Binding-site contacts:
Ligand atom C12 contacts residue LEU165 of chain 1.A at 3.4 Å (hydrophobic).
Ligand atom C6 contacts residue ASP176 of chain 1.A at 3.8 Å.
Ligand atom N27 contacts residue ALA115 of chain 1.A at 2.9 Å (h-bond).
Ligand atom N26 contacts residue ASP176 of chain 1.A at 3.8 Å.
Ligand atom C18 contacts residue GOL1 of chain 1.L at 3.3 Å.
Ligand atom C21 contacts residue GOL1 of chain 1.L at 3.5 Å.
Ligand atom N31 contacts residue LYS64 of chain 1.A at 3.5 Å (salt-bridge).
Ligand atom C18 contacts residue ASP176 of chain 1.A at 3.6 Å.
Ligand atom C22 contacts residue ASP176 of chain 1.A at 3.4 Å.
Ligand atom C9 contacts residue VAL49 of chain 1.A at 3.7 Å (hydrophobic).
Ligand atom C21 contacts residue LYS64 of chain 1.A at 3.4 Å.
Ligand atom N31 contacts residue LEU112 of chain 1.A at 3.7 Å.
Ligand atom N31 contacts residue MET87 of chain 1.A at 3.8 Å.
Ligand atom N31 contacts residue GLU83 of chain 1.A at 2.9 Å (salt-bridge).
Ligand atom N25 contacts residue THR175 of chain 1.A at 2.9 Å (h-bond).
Ligand atom N31 contacts residue THR175 of chain 1.A at 3.1 Å (h-bond).
Ligand atom C17 contacts residue ASP176 of chain 1.A at 3.7 Å.
Ligand atom C2 contacts residue THR179 of chain 1.A at 3.6 Å.
Ligand atom N30 contacts residue ALA115 of chain 1.A at 3.1 Å (h-bond).
Ligand atom N31 contacts residue ASP176 of chain 1.A at 3.4 Å (salt-bridge).
Ligand atom N26 contacts residue LYS64 of chain 1.A at 3.0 Å (salt-bridge).
Ligand atom C10 contacts residue LEU165 of chain 1.A at 3.5 Å (hydrophobic).
Ligand atom C1 contacts residue TYR79 of chain 1.A at 3.7 Å (hydrophobic).
Ligand atom C17 contacts residue LYS64 of chain 1.A at 3.5 Å.
Ligand atom C2 contacts residue GLY178 of chain 1.A at 3.7 Å.
Ligand atom O33 contacts residue GOL1 of chain 1.L at 2.8 Å (h-bond).
Ligand atom N25 contacts residue LEU112 of chain 1.A at 3.7 Å.
Ligand atom C16 contacts residue LEU165 of chain 1.A at 3.8 Å (hydrophobic).
Ligand atom C15 contacts residue LYS64 of chain 1.A at 3.7 Å.
Ligand atom C21 contacts residue ASP176 of chain 1.A at 3.7 Å.
Ligand atom N27 contacts residue ALA62 of chain 1.A at 3.6 Å.
Ligand atom N32 contacts residue ASP176 of chain 1.A at 2.9 Å (salt-bridge).
Ligand atom N28 contacts residue ALA62 of chain 1.A at 3.3 Å.
Ligand atom N32 contacts residue GOL1 of chain 1.L at 3.4 Å (h-bond).
Ligand atom N27 contacts residue TYR114 of chain 1.A at 3.6 Å.
Ligand atom N27 contacts residue SER113 of chain 1.A at 3.4 Å (h-bond).
Ligand atom N28 contacts residue SER113 of chain 1.A at 2.9 Å (h-bond).
Ligand atom C13 contacts residue GOL1 of chain 1.L at 3.5 Å.
Ligand atom C17 contacts residue THR175 of chain 1.A at 3.2 Å.
Ligand atom N28 contacts residue LEU165 of chain 1.A at 3.7 Å.

This protein binds this small molecule.
Small molecule (SMILES): C[C@@H]1CC[C@H](C(=O)Nc2ccccc2)CN1c1cc(-c2ccc3c(N)[nH]nc3c2)nc(N)n1

Sequence of chain 1.A:
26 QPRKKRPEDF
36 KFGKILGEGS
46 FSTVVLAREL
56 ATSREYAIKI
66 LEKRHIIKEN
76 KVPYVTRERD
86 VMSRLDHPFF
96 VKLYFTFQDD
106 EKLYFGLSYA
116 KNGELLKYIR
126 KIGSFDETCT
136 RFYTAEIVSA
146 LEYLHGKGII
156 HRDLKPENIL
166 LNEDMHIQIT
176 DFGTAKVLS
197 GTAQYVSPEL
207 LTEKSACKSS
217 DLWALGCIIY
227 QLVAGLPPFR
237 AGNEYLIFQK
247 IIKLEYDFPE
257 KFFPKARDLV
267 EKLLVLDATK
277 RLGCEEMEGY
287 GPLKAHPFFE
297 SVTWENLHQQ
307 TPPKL